Binding-site contacts:
Ligand atom O12 contacts residue PHE565 of chain 1.C at 4.1 Å.
Ligand atom O11 contacts residue GLN569 of chain 1.C at 4.2 Å.
Ligand atom O12 contacts residue PHE595 of chain 1.B at 3.2 Å.
Ligand atom C5 contacts residue VAL606 of chain 1.B at 4.1 Å (hydrophobic).
Ligand atom C36 contacts residue CYS524 of chain 1.C at 3.8 Å (hydrophobic).
Ligand atom O14 contacts residue GLN569 of chain 1.C at 3.0 Å (h-bond).
Ligand atom O22 contacts residue PHE572 of chain 1.C at 3.0 Å.
Ligand atom P contacts residue GLN569 of chain 1.C at 3.5 Å.
Ligand atom O22 contacts residue GLY602 of chain 1.B at 4.0 Å.
Ligand atom O31 contacts residue GLN569 of chain 1.C at 4.4 Å.
Ligand atom C36 contacts residue TYR523 of chain 1.C at 4.5 Å (hydrophobic).
Ligand atom C4 contacts residue THR603 of chain 1.B at 4.2 Å.
Ligand atom O13 contacts residue THR599 of chain 1.B at 3.6 Å (h-bond).
Ligand atom P contacts residue TRP573 of chain 1.C at 4.0 Å.
Ligand atom C2 contacts residue PHE572 of chain 1.C at 3.9 Å (hydrophobic).
Ligand atom C23 contacts residue THR603 of chain 1.B at 4.5 Å.
Ligand atom O12 contacts residue GLN569 of chain 1.C at 2.8 Å (h-bond).
Ligand atom P contacts residue PHE595 of chain 1.B at 4.3 Å.
Ligand atom O13 contacts residue ALA598 of chain 1.B at 3.5 Å.
Ligand atom C21 contacts residue PHE572 of chain 1.C at 4.0 Å (hydrophobic).
Ligand atom C23 contacts residue VAL606 of chain 1.B at 4.3 Å (hydrophobic).
Ligand atom O14 contacts residue ARG553 of chain 1.C at 3.6 Å (salt-bridge).
Ligand atom C34 contacts residue LEU527 of chain 1.C at 4.4 Å (hydrophobic).
Ligand atom O22 contacts residue THR603 of chain 1.B at 4.2 Å.
Ligand atom O14 contacts residue TRP573 of chain 1.C at 3.0 Å (h-bond).
Ligand atom C35 contacts residue CYS524 of chain 1.C at 4.2 Å (hydrophobic).
Ligand atom O21 contacts residue PHE572 of chain 1.C at 4.4 Å.
Ligand atom C32 contacts residue LEU568 of chain 1.C at 4.3 Å (hydrophobic).
Ligand atom O13 contacts residue GLN569 of chain 1.C at 4.3 Å.
Ligand atom O13 contacts residue PHE595 of chain 1.B at 4.2 Å.
Ligand atom C1 contacts residue PHE572 of chain 1.C at 3.6 Å (hydrophobic).
Ligand atom C32 contacts residue PHE572 of chain 1.C at 4.0 Å (hydrophobic).
Ligand atom O11 contacts residue TRP573 of chain 1.C at 3.8 Å.
Ligand atom O11 contacts residue PHE572 of chain 1.C at 3.7 Å.

Sequence of chain 1.C:
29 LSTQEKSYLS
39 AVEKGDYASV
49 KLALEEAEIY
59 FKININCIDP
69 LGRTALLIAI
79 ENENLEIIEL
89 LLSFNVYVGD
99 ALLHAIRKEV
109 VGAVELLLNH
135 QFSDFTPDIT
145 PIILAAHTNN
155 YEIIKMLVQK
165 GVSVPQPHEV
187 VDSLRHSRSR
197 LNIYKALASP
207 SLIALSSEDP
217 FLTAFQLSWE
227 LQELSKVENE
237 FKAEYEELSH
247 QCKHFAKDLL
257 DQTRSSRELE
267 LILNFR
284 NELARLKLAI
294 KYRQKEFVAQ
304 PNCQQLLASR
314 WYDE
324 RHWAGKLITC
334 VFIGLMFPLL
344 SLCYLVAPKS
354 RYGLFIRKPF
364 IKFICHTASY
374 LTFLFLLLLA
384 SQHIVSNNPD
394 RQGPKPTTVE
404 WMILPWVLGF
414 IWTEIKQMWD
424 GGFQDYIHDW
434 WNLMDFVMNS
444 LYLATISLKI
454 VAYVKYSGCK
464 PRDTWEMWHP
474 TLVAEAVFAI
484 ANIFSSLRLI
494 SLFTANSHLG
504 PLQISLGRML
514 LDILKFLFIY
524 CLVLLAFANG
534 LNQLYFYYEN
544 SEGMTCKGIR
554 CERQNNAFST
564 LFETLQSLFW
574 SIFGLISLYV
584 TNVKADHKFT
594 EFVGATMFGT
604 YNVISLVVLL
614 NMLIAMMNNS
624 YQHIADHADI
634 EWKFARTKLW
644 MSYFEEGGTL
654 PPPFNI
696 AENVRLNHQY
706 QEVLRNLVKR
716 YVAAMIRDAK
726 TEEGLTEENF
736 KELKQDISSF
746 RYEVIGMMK

The small molecule below binds the protein below.
Small molecule (SMILES): CCCCCC(=O)OC[C@H](COP(=O)(O)O)OC(=O)CCCCC

Sequence of chain 1.B:
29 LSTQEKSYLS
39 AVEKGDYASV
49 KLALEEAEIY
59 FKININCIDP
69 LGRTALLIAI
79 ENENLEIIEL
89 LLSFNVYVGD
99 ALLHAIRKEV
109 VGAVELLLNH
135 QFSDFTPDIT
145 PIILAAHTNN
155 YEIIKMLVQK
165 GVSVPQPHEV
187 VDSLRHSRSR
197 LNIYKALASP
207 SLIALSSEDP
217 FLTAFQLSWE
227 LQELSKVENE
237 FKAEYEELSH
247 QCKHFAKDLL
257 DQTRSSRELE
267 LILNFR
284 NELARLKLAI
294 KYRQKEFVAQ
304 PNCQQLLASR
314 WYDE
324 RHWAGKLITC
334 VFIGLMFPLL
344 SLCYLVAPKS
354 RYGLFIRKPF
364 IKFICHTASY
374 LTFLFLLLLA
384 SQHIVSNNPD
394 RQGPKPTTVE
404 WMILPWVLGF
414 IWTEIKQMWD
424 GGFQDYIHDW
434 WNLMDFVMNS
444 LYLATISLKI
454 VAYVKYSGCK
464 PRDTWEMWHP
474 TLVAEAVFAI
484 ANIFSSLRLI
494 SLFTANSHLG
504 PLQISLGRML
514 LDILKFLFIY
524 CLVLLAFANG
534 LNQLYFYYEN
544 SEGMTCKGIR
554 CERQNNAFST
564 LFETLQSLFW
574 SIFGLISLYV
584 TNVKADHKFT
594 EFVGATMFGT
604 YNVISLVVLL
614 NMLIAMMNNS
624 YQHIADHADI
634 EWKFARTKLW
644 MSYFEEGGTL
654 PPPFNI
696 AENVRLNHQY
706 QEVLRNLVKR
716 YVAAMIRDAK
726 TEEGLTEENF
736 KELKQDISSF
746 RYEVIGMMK